This small molecule binds to this protein.
Small molecule (SMILES): O=c1[nH]cnc2c1ncn2[C@@H]1O[C@H](COP(=O)(O)O)[C@@H](O)[C@H]1O

Binding-site contacts:
Ligand atom N7 contacts residue GLY403 of chain 1.G at 3.4 Å.
Ligand atom C3' contacts residue SER58 of chain 1.G at 3.3 Å.
Ligand atom O3P contacts residue SER378 of chain 1.G at 3.5 Å (h-bond).
Ligand atom O1P contacts residue SER319 of chain 1.G at 3.5 Å.
Ligand atom C4' contacts residue ASP354 of chain 1.G at 3.4 Å.
Ligand atom N3 contacts residue CYS321 of chain 1.G at 3.5 Å (h-bond).
Ligand atom C5' contacts residue TYR401 of chain 1.G at 3.6 Å (hydrophobic).
Ligand atom O2P contacts residue GLY377 of chain 1.G at 2.7 Å (h-bond).
Ligand atom O1P contacts residue GLY377 of chain 1.G at 3.6 Å.
Ligand atom O6 contacts residue MET404 of chain 1.G at 3.2 Å (h-bond).
Ligand atom N7 contacts residue MET404 of chain 1.G at 2.9 Å (h-bond).
Ligand atom C6 contacts residue GLY405 of chain 1.G at 3.6 Å.
Ligand atom O6 contacts residue SER406 of chain 1.G at 3.5 Å (h-bond).
Ligand atom N7 contacts residue ILE320 of chain 1.G at 3.5 Å.
Ligand atom O3P contacts residue SER319 of chain 1.G at 2.8 Å (h-bond).
Ligand atom O2P contacts residue SER378 of chain 1.G at 3.5 Å (h-bond).
Ligand atom O3' contacts residue ASP354 of chain 1.G at 2.5 Å (salt-bridge).
Ligand atom O3' contacts residue ARG312 of chain 1.G at 3.6 Å.
Ligand atom O5' contacts residue GLY318 of chain 1.G at 3.2 Å.
Ligand atom C2' contacts residue ASP354 of chain 1.G at 3.6 Å.
Ligand atom C8 contacts residue ILE320 of chain 1.G at 3.5 Å (hydrophobic).
Ligand atom C8 contacts residue MET60 of chain 1.G at 3.5 Å (hydrophobic).
Ligand atom C3' contacts residue ASP354 of chain 1.G at 3.4 Å.
Ligand atom O6 contacts residue GLY403 of chain 1.G at 3.3 Å.
Ligand atom O3' contacts residue SER58 of chain 1.G at 2.6 Å (h-bond).
Ligand atom C2 contacts residue CYS321 of chain 1.G at 3.3 Å (hydrophobic).
Ligand atom C6 contacts residue GLN431 of chain 1.G at 3.6 Å.
Ligand atom O5' contacts residue GLY355 of chain 1.G at 3.3 Å.
Ligand atom O3P contacts residue GLY356 of chain 1.G at 2.8 Å (h-bond).
Ligand atom C5 contacts residue ILE320 of chain 1.G at 3.6 Å (hydrophobic).
Ligand atom C2 contacts residue GLN431 of chain 1.G at 3.6 Å.
Ligand atom O2' contacts residue ASP354 of chain 1.G at 2.6 Å (salt-bridge).
Ligand atom P contacts residue SER319 of chain 1.G at 3.6 Å.
Ligand atom O6 contacts residue GLY405 of chain 1.G at 2.8 Å (h-bond).
Ligand atom P contacts residue SER378 of chain 1.G at 3.5 Å.
Ligand atom O6 contacts residue GLY432 of chain 1.G at 3.3 Å.
Ligand atom N1 contacts residue GLN431 of chain 1.G at 2.8 Å (h-bond).
Ligand atom O1P contacts residue TYR401 of chain 1.G at 2.5 Å (h-bond).
Ligand atom O3P contacts residue GLY318 of chain 1.G at 3.2 Å.
Ligand atom O1P contacts residue SER378 of chain 1.G at 2.8 Å (h-bond).

Sequence of chain 1.G:
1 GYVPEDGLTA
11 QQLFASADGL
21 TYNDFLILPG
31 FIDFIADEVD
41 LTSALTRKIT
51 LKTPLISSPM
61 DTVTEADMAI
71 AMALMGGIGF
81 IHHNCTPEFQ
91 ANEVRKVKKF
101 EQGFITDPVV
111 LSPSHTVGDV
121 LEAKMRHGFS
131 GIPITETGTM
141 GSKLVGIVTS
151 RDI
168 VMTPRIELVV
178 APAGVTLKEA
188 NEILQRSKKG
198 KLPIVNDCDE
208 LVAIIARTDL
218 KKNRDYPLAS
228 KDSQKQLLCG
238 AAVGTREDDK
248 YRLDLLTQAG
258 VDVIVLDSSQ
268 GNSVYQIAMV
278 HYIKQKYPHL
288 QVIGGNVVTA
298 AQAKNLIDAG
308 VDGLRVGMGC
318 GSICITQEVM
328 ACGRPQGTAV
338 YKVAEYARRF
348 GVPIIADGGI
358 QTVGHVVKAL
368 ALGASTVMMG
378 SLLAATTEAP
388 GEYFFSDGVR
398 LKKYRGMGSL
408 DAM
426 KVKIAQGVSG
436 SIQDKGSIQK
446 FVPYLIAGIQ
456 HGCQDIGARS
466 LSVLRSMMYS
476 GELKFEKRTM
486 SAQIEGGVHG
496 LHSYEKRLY